Binding-site contacts:
Ligand atom P contacts residue MG1 of chain 1.B at 3.7 Å.
Ligand atom O2P contacts residue THR124 of chain 1.A at 2.7 Å (h-bond).
Ligand atom O2P contacts residue ASP64 of chain 1.A at 3.1 Å (salt-bridge).
Ligand atom O3P contacts residue ASN66 of chain 1.A at 3.3 Å.
Ligand atom O2P contacts residue ASN66 of chain 1.A at 2.9 Å (h-bond).
Ligand atom C8 contacts residue TRP91 of chain 1.A at 3.4 Å (hydrophobic).
Ligand atom P contacts residue ASN125 of chain 1.A at 3.7 Å.
Ligand atom O2P contacts residue ASN125 of chain 1.A at 3.7 Å.
Ligand atom O2' contacts residue TYR221 of chain 1.A at 2.7 Å (h-bond).
Ligand atom O1P contacts residue THR124 of chain 1.A at 3.8 Å.
Ligand atom C6 contacts residue TYR221 of chain 1.A at 3.6 Å (hydrophobic).
Ligand atom N1 contacts residue PHE86 of chain 1.A at 3.5 Å.
Ligand atom O2' contacts residue MG1 of chain 1.B at 3.8 Å.
Ligand atom O1P contacts residue ASP64 of chain 1.A at 2.8 Å (salt-bridge).
Ligand atom N7 contacts residue TYR221 of chain 1.A at 3.3 Å.
Ligand atom N6 contacts residue TYR221 of chain 1.A at 3.5 Å.
Ligand atom C3' contacts residue ASN66 of chain 1.A at 3.5 Å.
Ligand atom C4' contacts residue ASN125 of chain 1.A at 3.8 Å.
Ligand atom O4' contacts residue ASN66 of chain 1.A at 3.5 Å (h-bond).
Ligand atom O2P contacts residue LEU65 of chain 1.A at 3.6 Å (h-bond).
Ligand atom O2' contacts residue ASN66 of chain 1.A at 3.4 Å.
Ligand atom C4 contacts residue PHE86 of chain 1.A at 3.8 Å (hydrophobic).
Ligand atom C6 contacts residue PHE86 of chain 1.A at 3.3 Å (hydrophobic).
Ligand atom P contacts residue ASP64 of chain 1.A at 3.0 Å.
Ligand atom P contacts residue ASN66 of chain 1.A at 3.6 Å.
Ligand atom O3P contacts residue MG1 of chain 1.B at 2.3 Å.
Ligand atom O1P contacts residue LYS161 of chain 1.A at 3.0 Å (salt-bridge).
Ligand atom C2' contacts residue ASN66 of chain 1.A at 3.6 Å.
Ligand atom O3' contacts residue ASN66 of chain 1.A at 2.7 Å (h-bond).
Ligand atom C8 contacts residue TYR221 of chain 1.A at 3.2 Å (hydrophobic).
Ligand atom O1P contacts residue ASN125 of chain 1.A at 2.9 Å (h-bond).
Ligand atom C4 contacts residue TYR221 of chain 1.A at 3.5 Å (hydrophobic).
Ligand atom C1' contacts residue ASN66 of chain 1.A at 3.1 Å.
Ligand atom O3P contacts residue ASP64 of chain 1.A at 2.9 Å (salt-bridge).
Ligand atom C5 contacts residue PHE86 of chain 1.A at 3.6 Å (hydrophobic).
Ligand atom N6 contacts residue PHE86 of chain 1.A at 3.5 Å.
Ligand atom C5 contacts residue TYR221 of chain 1.A at 3.5 Å (hydrophobic).
Ligand atom N9 contacts residue TYR221 of chain 1.A at 3.6 Å.
Ligand atom O3' contacts residue ASN125 of chain 1.A at 3.8 Å.
Ligand atom C2' contacts residue TYR221 of chain 1.A at 3.7 Å (hydrophobic).

Sequence of chain 1.A:
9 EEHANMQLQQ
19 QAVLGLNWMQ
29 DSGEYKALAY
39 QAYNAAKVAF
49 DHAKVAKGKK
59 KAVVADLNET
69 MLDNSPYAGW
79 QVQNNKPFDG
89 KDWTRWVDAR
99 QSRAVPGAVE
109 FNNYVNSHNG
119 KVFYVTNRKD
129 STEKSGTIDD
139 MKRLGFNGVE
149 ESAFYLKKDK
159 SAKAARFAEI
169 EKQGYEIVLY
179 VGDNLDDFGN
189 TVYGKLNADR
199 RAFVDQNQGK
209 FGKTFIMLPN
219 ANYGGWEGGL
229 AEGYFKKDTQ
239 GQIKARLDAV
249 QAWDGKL

This protein binds this small molecule.
Small molecule (SMILES): Nc1ncnc2c1ncn2[C@@H]1O[C@H](CO)[C@@H](OP(=O)(O)O)[C@H]1O